Sequence of chain 1.A:
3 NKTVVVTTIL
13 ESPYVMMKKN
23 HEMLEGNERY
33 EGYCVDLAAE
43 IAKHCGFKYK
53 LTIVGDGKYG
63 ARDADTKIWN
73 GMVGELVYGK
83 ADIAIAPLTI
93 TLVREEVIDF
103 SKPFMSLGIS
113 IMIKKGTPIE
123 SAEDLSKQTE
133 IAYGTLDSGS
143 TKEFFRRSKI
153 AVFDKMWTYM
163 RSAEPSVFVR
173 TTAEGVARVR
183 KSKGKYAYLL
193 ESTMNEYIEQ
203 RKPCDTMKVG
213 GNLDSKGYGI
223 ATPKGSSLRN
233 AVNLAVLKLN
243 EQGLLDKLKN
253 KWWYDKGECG

This small molecule binds to this protein.
Small molecule (SMILES): CC(C)Oc1ccc(C2=CC=CN3CCS(=O)(=O)N=C23)cc1

Binding-site contacts:
Ligand atom C1 contacts residue PRO105 of chain 1.B at 3.7 Å (hydrophobic).
Ligand atom C4 contacts residue SER108 of chain 1.A at 3.6 Å.
Ligand atom N17 contacts residue PRO105 of chain 1.B at 3.6 Å.
Ligand atom C12 contacts residue ASN242 of chain 1.B at 3.2 Å.
Ligand atom N17 contacts residue GLY219 of chain 1.A at 3.8 Å.
Ligand atom N18 contacts residue ASN242 of chain 1.B at 3.9 Å.
Ligand atom O20 contacts residue PRO105 of chain 1.B at 3.6 Å.
Ligand atom C4 contacts residue PRO105 of chain 1.A at 3.6 Å (hydrophobic).
Ligand atom C9 contacts residue SER217 of chain 1.A at 3.5 Å.
Ligand atom C15 contacts residue PRO105 of chain 1.A at 3.5 Å (hydrophobic).
Ligand atom C9 contacts residue PRO105 of chain 1.B at 3.4 Å (hydrophobic).
Ligand atom C16 contacts residue PRO105 of chain 1.A at 3.3 Å (hydrophobic).
Ligand atom C1 contacts residue SER108 of chain 1.B at 3.8 Å.
Ligand atom O20 contacts residue PRO105 of chain 1.A at 3.7 Å.
Ligand atom N17 contacts residue PRO105 of chain 1.A at 3.8 Å.
Ligand atom O20 contacts residue ILE92 of chain 1.A at 3.5 Å.
Ligand atom N18 contacts residue SER217 of chain 1.A at 3.7 Å.
Ligand atom C12 contacts residue PRO105 of chain 1.B at 3.4 Å (hydrophobic).
Ligand atom C7 contacts residue MET107 of chain 1.B at 3.8 Å (hydrophobic).
Ligand atom C11 contacts residue PRO105 of chain 1.B at 3.6 Å (hydrophobic).
Ligand atom C9 contacts residue ASN242 of chain 1.B at 3.8 Å.
Ligand atom C13 contacts residue PRO105 of chain 1.B at 3.2 Å (hydrophobic).
Ligand atom O19 contacts residue GLY219 of chain 1.A at 2.9 Å (h-bond).
Ligand atom N18 contacts residue PRO105 of chain 1.B at 3.2 Å (h-bond).
Ligand atom C8 contacts residue SER108 of chain 1.B at 3.8 Å.
Ligand atom C5 contacts residue PRO105 of chain 1.B at 3.8 Å (hydrophobic).
Ligand atom C15 contacts residue LYS218 of chain 1.B at 3.9 Å.
Ligand atom C3 contacts residue LYS218 of chain 1.B at 3.3 Å.
Ligand atom C2 contacts residue PRO105 of chain 1.A at 3.7 Å (hydrophobic).
Ligand atom N17 contacts residue LYS218 of chain 1.A at 3.9 Å.
Ligand atom C13 contacts residue LEU239 of chain 1.B at 3.8 Å (hydrophobic).
Ligand atom C14 contacts residue PRO105 of chain 1.A at 3.5 Å (hydrophobic).
Ligand atom S22 contacts residue GLY219 of chain 1.A at 3.9 Å.
Ligand atom O20 contacts residue LYS104 of chain 1.B at 3.4 Å.
Ligand atom C14 contacts residue PHE106 of chain 1.A at 3.6 Å (hydrophobic).
Ligand atom O19 contacts residue LYS218 of chain 1.A at 3.5 Å.
Ligand atom C2 contacts residue LYS218 of chain 1.A at 3.4 Å.
Ligand atom O19 contacts residue ILE92 of chain 1.A at 3.8 Å.
Ligand atom C7 contacts residue PHE106 of chain 1.B at 3.8 Å (hydrophobic).
Ligand atom C14 contacts residue MET107 of chain 1.A at 3.7 Å (hydrophobic).

Sequence of chain 1.B:
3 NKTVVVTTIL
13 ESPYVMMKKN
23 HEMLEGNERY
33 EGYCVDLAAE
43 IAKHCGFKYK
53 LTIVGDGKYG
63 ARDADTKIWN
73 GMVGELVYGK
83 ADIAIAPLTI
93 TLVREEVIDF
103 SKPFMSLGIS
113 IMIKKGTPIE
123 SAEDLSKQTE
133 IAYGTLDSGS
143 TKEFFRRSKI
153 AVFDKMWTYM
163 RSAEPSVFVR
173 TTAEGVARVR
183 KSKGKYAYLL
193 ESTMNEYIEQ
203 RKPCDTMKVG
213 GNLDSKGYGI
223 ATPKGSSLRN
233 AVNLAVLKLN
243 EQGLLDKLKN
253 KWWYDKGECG